A small-molecule ligand and the protein it binds are described below.
Small molecule (SMILES): CC(=O)N[C@H]1[C@H](O[C@H]2[C@H](O)[C@@H](NC(C)=O)CO[C@@H]2CO)O[C@H](CO)[C@@H](O)[C@@H]1O

Sequence of chain 1.C:
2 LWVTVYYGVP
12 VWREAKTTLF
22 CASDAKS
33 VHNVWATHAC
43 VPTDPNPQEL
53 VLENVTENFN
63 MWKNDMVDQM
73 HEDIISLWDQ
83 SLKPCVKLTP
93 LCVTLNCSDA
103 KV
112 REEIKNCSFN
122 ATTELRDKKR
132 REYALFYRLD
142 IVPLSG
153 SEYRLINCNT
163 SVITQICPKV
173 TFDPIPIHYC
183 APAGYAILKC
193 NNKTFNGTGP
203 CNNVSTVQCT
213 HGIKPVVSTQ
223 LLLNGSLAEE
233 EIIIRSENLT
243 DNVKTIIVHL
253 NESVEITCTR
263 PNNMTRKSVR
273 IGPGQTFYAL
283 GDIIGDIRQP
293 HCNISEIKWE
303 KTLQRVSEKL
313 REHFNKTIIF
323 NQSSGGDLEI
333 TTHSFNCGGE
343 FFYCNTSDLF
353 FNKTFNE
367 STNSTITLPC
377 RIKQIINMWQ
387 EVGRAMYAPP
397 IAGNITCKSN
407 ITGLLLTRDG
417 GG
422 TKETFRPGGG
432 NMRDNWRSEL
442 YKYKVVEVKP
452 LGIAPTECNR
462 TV

Sequence of chain 1.B:
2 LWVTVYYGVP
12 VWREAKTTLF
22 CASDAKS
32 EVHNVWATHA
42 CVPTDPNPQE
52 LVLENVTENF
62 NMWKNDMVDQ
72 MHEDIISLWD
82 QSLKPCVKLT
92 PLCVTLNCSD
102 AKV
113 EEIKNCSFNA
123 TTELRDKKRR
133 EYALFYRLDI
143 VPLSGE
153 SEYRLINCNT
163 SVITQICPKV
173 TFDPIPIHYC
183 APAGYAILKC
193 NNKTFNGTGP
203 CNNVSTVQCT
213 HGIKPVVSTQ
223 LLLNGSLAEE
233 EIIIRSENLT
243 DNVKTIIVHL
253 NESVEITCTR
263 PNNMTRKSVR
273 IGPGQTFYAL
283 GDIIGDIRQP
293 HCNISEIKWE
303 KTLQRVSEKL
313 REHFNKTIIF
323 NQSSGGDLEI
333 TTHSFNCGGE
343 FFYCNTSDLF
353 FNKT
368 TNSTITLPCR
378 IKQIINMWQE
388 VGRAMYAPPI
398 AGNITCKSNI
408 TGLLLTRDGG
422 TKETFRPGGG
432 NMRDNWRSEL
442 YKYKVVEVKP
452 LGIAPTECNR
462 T

Binding-site contacts:
Ligand atom C5 contacts residue ASN161 of chain 1.C at 3.7 Å.
Ligand atom C8 contacts residue VAL143 of chain 1.C at 4.1 Å (hydrophobic).
Ligand atom C1 contacts residue ARG156 of chain 1.C at 3.4 Å.
Ligand atom C5 contacts residue ILE158 of chain 1.C at 4.4 Å (hydrophobic).
Ligand atom O6 contacts residue VAL143 of chain 1.C at 4.3 Å.
Ligand atom O5 contacts residue ARG156 of chain 1.C at 2.5 Å (salt-bridge).
Ligand atom O5 contacts residue ILE158 of chain 1.C at 4.3 Å.
Ligand atom C7 contacts residue ASN161 of chain 1.C at 4.0 Å.
Ligand atom O5 contacts residue ASN161 of chain 1.C at 2.4 Å (h-bond).
Ligand atom C6 contacts residue VAL143 of chain 1.C at 4.0 Å (hydrophobic).
Ligand atom C1 contacts residue ASN161 of chain 1.C at 1.4 Å.
Ligand atom N2 contacts residue THR162 of chain 1.C at 3.5 Å.
Ligand atom C4 contacts residue ASN161 of chain 1.C at 4.2 Å.
Ligand atom C3 contacts residue ASN161 of chain 1.C at 3.8 Å.
Ligand atom C6 contacts residue ILE158 of chain 1.C at 4.4 Å (hydrophobic).
Ligand atom O6 contacts residue ARG156 of chain 1.C at 3.9 Å.
Ligand atom C5 contacts residue ARG156 of chain 1.C at 3.6 Å.
Ligand atom N2 contacts residue ASN161 of chain 1.C at 2.9 Å (h-bond).
Ligand atom C1 contacts residue THR162 of chain 1.C at 3.8 Å.
Ligand atom C8 contacts residue THR162 of chain 1.C at 4.5 Å.
Ligand atom C2 contacts residue ASN161 of chain 1.C at 2.5 Å.
Ligand atom C2 contacts residue THR162 of chain 1.C at 4.2 Å.
Ligand atom C1 contacts residue GLU125 of chain 1.B at 4.5 Å.
Ligand atom C6 contacts residue ARG156 of chain 1.C at 3.5 Å.